The small molecule below binds the protein below.
Small molecule (SMILES): Nc1ncnc2c1ncn2[C@@H]1O[C@H](COP(=O)(O)OP(=O)(O)OP(O)(O)=S)[C@@H](O)[C@H]1O

Binding-site contacts:
Ligand atom C4 contacts residue TYR1802 of chain 1.A at 3.3 Å (hydrophobic).
Ligand atom O2A contacts residue GLY1832 of chain 1.A at 3.6 Å.
Ligand atom O3G contacts residue THR1834 of chain 1.A at 3.6 Å.
Ligand atom PG contacts residue GLN1874 of chain 1.A at 4.0 Å.
Ligand atom C8 contacts residue TYR1802 of chain 1.A at 4.4 Å (hydrophobic).
Ligand atom C4' contacts residue GLY1830 of chain 1.A at 4.3 Å.
Ligand atom PB contacts residue LYS1833 of chain 1.A at 3.9 Å.
Ligand atom O2B contacts residue GLY1830 of chain 1.A at 4.0 Å.
Ligand atom PG contacts residue THR1834 of chain 1.A at 3.5 Å.
Ligand atom C5 contacts residue TYR1802 of chain 1.A at 4.1 Å (hydrophobic).
Ligand atom C3' contacts residue GLY1830 of chain 1.A at 4.3 Å.
Ligand atom C1' contacts residue TYR1802 of chain 1.A at 3.7 Å (hydrophobic).
Ligand atom O1A contacts residue GLY1830 of chain 1.A at 3.1 Å.
Ligand atom O3B contacts residue THR1834 of chain 1.A at 2.6 Å (h-bond).
Ligand atom O2A contacts residue SER1835 of chain 1.A at 3.2 Å (h-bond).
Ligand atom O5' contacts residue GLY1830 of chain 1.A at 3.9 Å.
Ligand atom O3G contacts residue GLU1951 of chain 1.A at 3.5 Å (salt-bridge).
Ligand atom O3G contacts residue LYS1833 of chain 1.A at 4.2 Å.
Ligand atom O2G contacts residue THR1834 of chain 1.A at 3.4 Å (h-bond).
Ligand atom O4' contacts residue TYR1802 of chain 1.A at 4.2 Å.
Ligand atom N9 contacts residue TYR1802 of chain 1.A at 3.5 Å.
Ligand atom O1A contacts residue LYS1833 of chain 1.A at 3.8 Å.
Ligand atom PB contacts residue GLY1830 of chain 1.A at 4.2 Å.
Ligand atom O1B contacts residue GLY1830 of chain 1.A at 3.6 Å (h-bond).
Ligand atom O2G contacts residue GLN1874 of chain 1.A at 3.6 Å.
Ligand atom C2 contacts residue TYR1802 of chain 1.A at 3.2 Å (hydrophobic).
Ligand atom O2A contacts residue THR1834 of chain 1.A at 4.3 Å.
Ligand atom O2B contacts residue LYS1833 of chain 1.A at 2.4 Å (salt-bridge).
Ligand atom O3G contacts residue GLN1874 of chain 1.A at 3.4 Å (h-bond).
Ligand atom O2B contacts residue THR1834 of chain 1.A at 3.4 Å (h-bond).
Ligand atom O3A contacts residue THR1834 of chain 1.A at 3.2 Å (h-bond).
Ligand atom O3' contacts residue ALA1809 of chain 1.A at 3.2 Å.
Ligand atom PA contacts residue GLY1832 of chain 1.A at 3.8 Å.
Ligand atom N1 contacts residue TYR1802 of chain 1.A at 4.1 Å.
Ligand atom O1A contacts residue GLY1832 of chain 1.A at 2.6 Å (h-bond).
Ligand atom C5' contacts residue GLY1830 of chain 1.A at 3.6 Å.
Ligand atom PA contacts residue GLY1830 of chain 1.A at 4.2 Å.
Ligand atom PB contacts residue THR1834 of chain 1.A at 3.3 Å.
Ligand atom O1A contacts residue ALA1831 of chain 1.A at 3.2 Å (h-bond).
Ligand atom N3 contacts residue TYR1802 of chain 1.A at 3.2 Å.

Sequence of chain 1.A:
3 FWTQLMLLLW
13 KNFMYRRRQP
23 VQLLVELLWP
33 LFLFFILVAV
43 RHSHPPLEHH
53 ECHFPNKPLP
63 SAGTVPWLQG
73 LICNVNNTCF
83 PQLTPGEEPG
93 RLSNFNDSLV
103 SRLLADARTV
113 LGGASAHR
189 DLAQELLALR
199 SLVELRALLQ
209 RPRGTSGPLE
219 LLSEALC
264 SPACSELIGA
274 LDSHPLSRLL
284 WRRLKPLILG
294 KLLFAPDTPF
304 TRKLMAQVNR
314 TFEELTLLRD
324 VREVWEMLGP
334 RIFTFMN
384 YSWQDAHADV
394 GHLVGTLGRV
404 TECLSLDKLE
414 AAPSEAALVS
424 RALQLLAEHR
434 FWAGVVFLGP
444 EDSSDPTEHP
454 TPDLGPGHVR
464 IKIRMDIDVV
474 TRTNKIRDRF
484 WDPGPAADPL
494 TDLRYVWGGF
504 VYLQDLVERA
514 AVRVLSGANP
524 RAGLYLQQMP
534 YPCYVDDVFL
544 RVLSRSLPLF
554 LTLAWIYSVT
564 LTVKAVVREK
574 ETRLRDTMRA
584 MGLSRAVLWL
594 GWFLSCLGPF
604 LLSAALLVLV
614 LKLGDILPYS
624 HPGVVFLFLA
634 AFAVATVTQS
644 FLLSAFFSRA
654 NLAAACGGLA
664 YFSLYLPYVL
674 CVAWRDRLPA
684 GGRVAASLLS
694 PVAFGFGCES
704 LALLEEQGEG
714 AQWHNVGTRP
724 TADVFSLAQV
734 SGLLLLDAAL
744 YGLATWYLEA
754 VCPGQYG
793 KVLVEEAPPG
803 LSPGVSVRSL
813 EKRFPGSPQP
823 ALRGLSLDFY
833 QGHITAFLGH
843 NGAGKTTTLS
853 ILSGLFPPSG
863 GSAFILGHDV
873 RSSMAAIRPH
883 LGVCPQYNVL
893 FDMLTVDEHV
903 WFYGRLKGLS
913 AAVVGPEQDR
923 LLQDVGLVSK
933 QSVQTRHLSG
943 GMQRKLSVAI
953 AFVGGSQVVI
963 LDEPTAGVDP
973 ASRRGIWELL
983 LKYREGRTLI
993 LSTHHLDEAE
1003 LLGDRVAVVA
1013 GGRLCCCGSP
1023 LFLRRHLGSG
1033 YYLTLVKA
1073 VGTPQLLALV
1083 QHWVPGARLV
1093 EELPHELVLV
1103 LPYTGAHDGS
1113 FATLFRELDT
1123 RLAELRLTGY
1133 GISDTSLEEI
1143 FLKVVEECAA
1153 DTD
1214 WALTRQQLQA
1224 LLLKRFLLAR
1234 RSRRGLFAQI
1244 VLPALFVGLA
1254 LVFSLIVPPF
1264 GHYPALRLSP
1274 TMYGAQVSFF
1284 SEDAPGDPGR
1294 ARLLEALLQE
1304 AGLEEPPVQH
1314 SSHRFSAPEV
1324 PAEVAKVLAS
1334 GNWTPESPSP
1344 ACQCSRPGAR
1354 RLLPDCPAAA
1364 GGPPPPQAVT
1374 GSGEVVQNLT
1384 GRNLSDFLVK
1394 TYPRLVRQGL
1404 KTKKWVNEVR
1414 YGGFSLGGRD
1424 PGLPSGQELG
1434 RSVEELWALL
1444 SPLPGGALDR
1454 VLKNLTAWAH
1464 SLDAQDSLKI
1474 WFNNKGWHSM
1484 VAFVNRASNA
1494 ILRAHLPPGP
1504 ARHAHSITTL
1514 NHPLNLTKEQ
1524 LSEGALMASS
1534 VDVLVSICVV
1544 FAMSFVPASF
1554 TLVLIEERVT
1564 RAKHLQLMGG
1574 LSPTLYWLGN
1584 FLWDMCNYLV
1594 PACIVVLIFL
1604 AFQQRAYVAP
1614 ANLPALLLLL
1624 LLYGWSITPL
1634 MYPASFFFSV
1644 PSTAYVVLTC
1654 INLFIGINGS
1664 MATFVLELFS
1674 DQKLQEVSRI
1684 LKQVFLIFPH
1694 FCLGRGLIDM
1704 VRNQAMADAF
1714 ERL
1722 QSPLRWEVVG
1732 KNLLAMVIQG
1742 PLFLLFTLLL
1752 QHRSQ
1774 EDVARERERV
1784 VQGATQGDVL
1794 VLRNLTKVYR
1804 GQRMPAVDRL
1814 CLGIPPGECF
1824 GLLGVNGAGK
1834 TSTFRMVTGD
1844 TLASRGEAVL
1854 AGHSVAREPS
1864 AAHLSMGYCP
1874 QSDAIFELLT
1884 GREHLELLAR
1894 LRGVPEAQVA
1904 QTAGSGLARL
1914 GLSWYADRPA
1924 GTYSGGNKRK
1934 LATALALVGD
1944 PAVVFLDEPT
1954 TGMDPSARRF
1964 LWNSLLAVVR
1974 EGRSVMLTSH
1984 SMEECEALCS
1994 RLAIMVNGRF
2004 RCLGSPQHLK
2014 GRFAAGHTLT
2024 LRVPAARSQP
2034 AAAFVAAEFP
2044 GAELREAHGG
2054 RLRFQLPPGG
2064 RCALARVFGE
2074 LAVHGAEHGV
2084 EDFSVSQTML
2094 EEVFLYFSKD